The protein below binds the small molecule below.
Small molecule (SMILES): O[C@@H]1[C@@H](O)[C@H](O[C@@H]2CO[C@@H](O[C@@H]3CO[C@@H](O)[C@H](O)[C@H]3O)[C@H](O)[C@H]2O)OC[C@H]1O

Sequence of chain 2.A:
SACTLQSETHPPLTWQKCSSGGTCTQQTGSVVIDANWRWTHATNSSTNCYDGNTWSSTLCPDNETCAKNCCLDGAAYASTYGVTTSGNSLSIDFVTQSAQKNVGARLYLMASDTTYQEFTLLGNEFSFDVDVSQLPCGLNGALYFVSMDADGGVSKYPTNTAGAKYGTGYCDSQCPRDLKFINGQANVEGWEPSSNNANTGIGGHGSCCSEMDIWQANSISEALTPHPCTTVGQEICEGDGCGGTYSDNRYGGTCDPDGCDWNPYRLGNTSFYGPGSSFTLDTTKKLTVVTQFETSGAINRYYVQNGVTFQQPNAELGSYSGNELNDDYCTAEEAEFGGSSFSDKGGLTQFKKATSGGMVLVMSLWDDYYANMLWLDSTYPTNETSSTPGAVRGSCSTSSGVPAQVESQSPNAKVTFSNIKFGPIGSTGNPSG

Binding-site contacts:
Ligand atom O2 contacts residue TYR51 of chain 2.A at 4.2 Å.
Ligand atom O2 contacts residue ARG39 of chain 2.A at 4.2 Å.
Ligand atom C3 contacts residue ASN37 of chain 2.A at 4.1 Å.
Ligand atom C5 contacts residue ASN37 of chain 2.A at 3.4 Å.
Ligand atom C5 contacts residue TYR82 of chain 2.A at 3.8 Å (hydrophobic).
Ligand atom C3 contacts residue ASN103 of chain 2.A at 3.6 Å.
Ligand atom O3 contacts residue THR201 of chain 2.A at 4.2 Å.
Ligand atom O3 contacts residue ASN103 of chain 2.A at 2.7 Å (h-bond).
Ligand atom O1 contacts residue ASP179 of chain 2.A at 2.6 Å (salt-bridge).
Ligand atom C1 contacts residue ASP179 of chain 2.A at 3.5 Å.
Ligand atom O3 contacts residue TYR51 of chain 2.A at 4.1 Å.
Ligand atom C2 contacts residue ASN103 of chain 2.A at 3.5 Å.
Ligand atom O3 contacts residue ASN37 of chain 2.A at 3.3 Å (h-bond).
Ligand atom O2 contacts residue ASN103 of chain 2.A at 3.8 Å.
Ligand atom O2 contacts residue VAL104 of chain 2.A at 3.0 Å (h-bond).
Ligand atom C3 contacts residue TRP40 of chain 2.A at 4.1 Å (hydrophobic).
Ligand atom O4 contacts residue VAL104 of chain 2.A at 4.2 Å.
Ligand atom O2 contacts residue ARG107 of chain 2.A at 4.0 Å.
Ligand atom C3 contacts residue ARG39 of chain 2.A at 3.7 Å.
Ligand atom C2 contacts residue ASN37 of chain 2.A at 3.9 Å.
Ligand atom O2 contacts residue TRP38 of chain 2.A at 3.8 Å.
Ligand atom O3 contacts residue ASN49 of chain 2.A at 3.9 Å.
Ligand atom C2 contacts residue ASP179 of chain 2.A at 3.3 Å.
Ligand atom O5 contacts residue ASN37 of chain 2.A at 3.4 Å (h-bond).
Ligand atom C2 contacts residue TRP38 of chain 2.A at 3.5 Å (hydrophobic).
Ligand atom O4 contacts residue TRP40 of chain 2.A at 3.3 Å.
Ligand atom O4 contacts residue TRP38 of chain 2.A at 3.4 Å.
Ligand atom C1 contacts residue TRP38 of chain 2.A at 3.4 Å (hydrophobic).
Ligand atom C4 contacts residue THR201 of chain 2.A at 4.0 Å.
Ligand atom C3 contacts residue TRP38 of chain 2.A at 3.8 Å (hydrophobic).
Ligand atom O2 contacts residue ASN37 of chain 2.A at 3.1 Å (h-bond).
Ligand atom O3 contacts residue LYS102 of chain 2.A at 3.8 Å.
Ligand atom C5 contacts residue TRP38 of chain 2.A at 3.6 Å (hydrophobic).
Ligand atom O3 contacts residue VAL104 of chain 2.A at 3.9 Å.
Ligand atom O1 contacts residue TYR247 of chain 2.A at 3.9 Å.
Ligand atom O2 contacts residue LYS181 of chain 2.A at 3.7 Å.
Ligand atom C2 contacts residue VAL104 of chain 2.A at 3.8 Å (hydrophobic).
Ligand atom O5 contacts residue TRP38 of chain 2.A at 3.5 Å (h-bond).
Ligand atom O2 contacts residue ASP179 of chain 2.A at 3.1 Å (salt-bridge).
Ligand atom C4 contacts residue TRP38 of chain 2.A at 3.9 Å (hydrophobic).